Sequence of chain 1.A:
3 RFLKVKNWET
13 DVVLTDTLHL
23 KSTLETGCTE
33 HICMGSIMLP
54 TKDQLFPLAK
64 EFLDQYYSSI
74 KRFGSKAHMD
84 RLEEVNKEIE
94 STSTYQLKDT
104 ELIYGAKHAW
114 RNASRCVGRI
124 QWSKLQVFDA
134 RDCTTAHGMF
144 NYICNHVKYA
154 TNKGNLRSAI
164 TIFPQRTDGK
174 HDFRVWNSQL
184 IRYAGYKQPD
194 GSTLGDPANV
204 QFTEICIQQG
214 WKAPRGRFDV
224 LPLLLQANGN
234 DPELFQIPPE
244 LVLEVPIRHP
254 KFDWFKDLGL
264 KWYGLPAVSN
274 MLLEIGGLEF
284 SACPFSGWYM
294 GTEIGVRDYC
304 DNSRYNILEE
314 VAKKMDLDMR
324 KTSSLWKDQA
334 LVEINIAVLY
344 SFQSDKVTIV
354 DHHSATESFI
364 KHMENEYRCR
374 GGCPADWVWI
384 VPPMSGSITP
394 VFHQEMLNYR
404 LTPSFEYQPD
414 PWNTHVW

A protein and the small-molecule ligand that binds it are described below.
Small molecule (SMILES): OC[C@@H](O)[C@@H](O)[C@H](O)[C@H](O)CO

Binding-site contacts:
Ligand atom O6 contacts residue GLU296 of chain 1.A at 2.8 Å (salt-bridge).
Ligand atom C3 contacts residue ASP301 of chain 1.A at 4.4 Å.
Ligand atom C4 contacts residue ARG307 of chain 1.A at 3.6 Å.
Ligand atom C1 contacts residue 5H31 of chain 1.G at 3.2 Å.
Ligand atom C2 contacts residue ARG300 of chain 1.A at 3.4 Å.
Ligand atom O3 contacts residue 5H31 of chain 1.G at 3.2 Å.
Ligand atom C5 contacts residue ARG185 of chain 1.A at 4.3 Å.
Ligand atom O1 contacts residue 5H31 of chain 1.G at 3.8 Å.
Ligand atom O5 contacts residue ARG307 of chain 1.A at 3.6 Å.
Ligand atom C1 contacts residue ARG300 of chain 1.A at 3.8 Å.
Ligand atom C3 contacts residue ARG185 of chain 1.A at 4.3 Å.
Ligand atom C1 contacts residue ARG307 of chain 1.A at 4.2 Å.
Ligand atom C6 contacts residue GLU296 of chain 1.A at 3.7 Å.
Ligand atom C6 contacts residue ASP301 of chain 1.A at 3.9 Å.
Ligand atom O2 contacts residue ARG300 of chain 1.A at 3.5 Å (salt-bridge).
Ligand atom C2 contacts residue 5H31 of chain 1.G at 4.4 Å.
Ligand atom O6 contacts residue TYR292 of chain 1.A at 4.0 Å.
Ligand atom C2 contacts residue ARG307 of chain 1.A at 3.6 Å.
Ligand atom C1 contacts residue ASP304 of chain 1.A at 3.9 Å.
Ligand atom C5 contacts residue HEM1 of chain 1.C at 4.2 Å.
Ligand atom C3 contacts residue ARG307 of chain 1.A at 3.2 Å.
Ligand atom O4 contacts residue ARG300 of chain 1.A at 3.3 Å.
Ligand atom C5 contacts residue ASP301 of chain 1.A at 3.6 Å.
Ligand atom C5 contacts residue ARG307 of chain 1.A at 4.2 Å.
Ligand atom O5 contacts residue ASP301 of chain 1.A at 2.9 Å (salt-bridge).
Ligand atom O5 contacts residue GLN182 of chain 1.A at 4.0 Å.
Ligand atom O4 contacts residue HEM1 of chain 1.C at 4.2 Å.
Ligand atom O3 contacts residue ARG185 of chain 1.A at 4.3 Å.
Ligand atom C2 contacts residue ASP304 of chain 1.A at 3.6 Å.
Ligand atom O6 contacts residue GLN182 of chain 1.A at 4.4 Å.
Ligand atom C4 contacts residue ARG300 of chain 1.A at 3.8 Å.
Ligand atom O6 contacts residue 5H31 of chain 1.G at 3.8 Å.
Ligand atom O2 contacts residue ASP304 of chain 1.A at 2.7 Å (salt-bridge).
Ligand atom O5 contacts residue ARG185 of chain 1.A at 3.1 Å (salt-bridge).
Ligand atom O1 contacts residue ALA201 of chain 1.A at 4.3 Å.
Ligand atom C4 contacts residue ASP301 of chain 1.A at 3.7 Å.
Ligand atom O1 contacts residue ARG307 of chain 1.A at 3.5 Å.
Ligand atom O2 contacts residue ARG307 of chain 1.A at 2.9 Å (salt-bridge).
Ligand atom C6 contacts residue HEM1 of chain 1.C at 4.2 Å.
Ligand atom O6 contacts residue ASP301 of chain 1.A at 4.4 Å.